Sequence of chain 1.I:
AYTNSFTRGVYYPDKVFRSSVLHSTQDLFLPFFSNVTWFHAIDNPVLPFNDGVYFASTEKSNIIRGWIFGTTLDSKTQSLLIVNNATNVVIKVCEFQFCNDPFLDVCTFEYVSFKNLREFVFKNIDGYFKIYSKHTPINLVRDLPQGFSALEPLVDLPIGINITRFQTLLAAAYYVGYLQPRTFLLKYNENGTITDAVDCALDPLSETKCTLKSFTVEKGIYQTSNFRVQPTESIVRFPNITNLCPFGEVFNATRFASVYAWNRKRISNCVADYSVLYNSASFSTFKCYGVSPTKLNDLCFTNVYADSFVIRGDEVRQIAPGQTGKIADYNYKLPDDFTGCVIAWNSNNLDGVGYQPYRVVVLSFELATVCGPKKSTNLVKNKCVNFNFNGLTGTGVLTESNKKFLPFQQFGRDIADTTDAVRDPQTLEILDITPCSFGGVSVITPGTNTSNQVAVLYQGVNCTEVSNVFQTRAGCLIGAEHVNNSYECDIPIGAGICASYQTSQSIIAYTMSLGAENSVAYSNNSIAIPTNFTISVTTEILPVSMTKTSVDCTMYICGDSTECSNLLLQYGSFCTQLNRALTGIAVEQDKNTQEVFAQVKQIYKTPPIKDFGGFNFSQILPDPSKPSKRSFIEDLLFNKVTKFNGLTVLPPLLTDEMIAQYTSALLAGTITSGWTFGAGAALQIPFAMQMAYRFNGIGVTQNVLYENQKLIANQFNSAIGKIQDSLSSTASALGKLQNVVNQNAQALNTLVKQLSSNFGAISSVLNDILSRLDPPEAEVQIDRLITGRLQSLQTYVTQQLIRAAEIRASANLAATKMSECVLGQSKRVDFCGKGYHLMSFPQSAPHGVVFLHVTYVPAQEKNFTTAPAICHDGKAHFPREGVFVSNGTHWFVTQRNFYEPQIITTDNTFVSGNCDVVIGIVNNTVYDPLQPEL

Sequence of chain 1.G:
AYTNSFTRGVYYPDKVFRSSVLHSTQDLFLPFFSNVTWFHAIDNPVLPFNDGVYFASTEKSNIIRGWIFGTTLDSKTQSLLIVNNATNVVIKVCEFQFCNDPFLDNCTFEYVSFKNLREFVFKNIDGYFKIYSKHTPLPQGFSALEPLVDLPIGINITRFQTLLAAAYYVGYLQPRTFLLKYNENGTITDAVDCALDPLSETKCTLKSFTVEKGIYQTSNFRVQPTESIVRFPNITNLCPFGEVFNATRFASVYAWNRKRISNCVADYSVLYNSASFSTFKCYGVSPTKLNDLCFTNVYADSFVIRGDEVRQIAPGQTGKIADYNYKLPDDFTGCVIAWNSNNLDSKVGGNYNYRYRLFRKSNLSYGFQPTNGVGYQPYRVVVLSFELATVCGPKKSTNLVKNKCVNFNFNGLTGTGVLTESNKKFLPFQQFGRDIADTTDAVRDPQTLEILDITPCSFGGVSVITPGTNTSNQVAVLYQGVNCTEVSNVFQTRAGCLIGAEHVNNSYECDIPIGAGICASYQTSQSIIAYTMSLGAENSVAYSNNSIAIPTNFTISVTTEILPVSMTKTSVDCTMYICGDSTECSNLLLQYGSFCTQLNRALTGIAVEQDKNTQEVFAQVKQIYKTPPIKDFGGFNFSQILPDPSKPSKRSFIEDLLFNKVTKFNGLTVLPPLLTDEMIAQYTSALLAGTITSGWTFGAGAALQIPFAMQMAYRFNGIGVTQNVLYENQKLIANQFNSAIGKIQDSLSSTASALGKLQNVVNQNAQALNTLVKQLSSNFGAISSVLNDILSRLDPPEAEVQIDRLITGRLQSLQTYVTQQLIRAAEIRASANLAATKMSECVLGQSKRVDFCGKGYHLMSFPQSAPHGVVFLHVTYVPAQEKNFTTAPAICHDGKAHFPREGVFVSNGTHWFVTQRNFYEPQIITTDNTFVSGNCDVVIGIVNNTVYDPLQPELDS

The protein below binds the small molecule below.
Small molecule (SMILES): CC(=O)N[C@@H]1[C@@H](O)[C@H](O)[C@@H](CO)O[C@H]1O

Binding-site contacts:
Ligand atom C7 contacts residue ILE1134 of chain 1.I at 4.3 Å (hydrophobic).
Ligand atom C7 contacts residue GLY1135 of chain 1.I at 4.3 Å.
Ligand atom C8 contacts residue GLY1135 of chain 1.I at 3.6 Å.
Ligand atom C4 contacts residue ASN713 of chain 1.I at 4.2 Å.
Ligand atom O7 contacts residue ILE1134 of chain 1.I at 3.4 Å.
Ligand atom C5 contacts residue ASN713 of chain 1.I at 3.7 Å.
Ligand atom C6 contacts residue ASP800 of chain 1.G at 3.5 Å.
Ligand atom C7 contacts residue ASN713 of chain 1.I at 3.3 Å.
Ligand atom O5 contacts residue ASN713 of chain 1.I at 2.4 Å (h-bond).
Ligand atom C5 contacts residue ASP800 of chain 1.G at 3.8 Å.
Ligand atom C8 contacts residue ILE1136 of chain 1.I at 4.3 Å (hydrophobic).
Ligand atom O6 contacts residue ASP800 of chain 1.G at 4.4 Å.
Ligand atom C1 contacts residue ASN713 of chain 1.I at 1.4 Å.
Ligand atom N2 contacts residue ASN713 of chain 1.I at 2.9 Å (h-bond).
Ligand atom O7 contacts residue ASN713 of chain 1.I at 3.3 Å (h-bond).
Ligand atom O7 contacts residue GLY1135 of chain 1.I at 4.2 Å.
Ligand atom C3 contacts residue ASN713 of chain 1.I at 3.8 Å.
Ligand atom C2 contacts residue ASN713 of chain 1.I at 2.5 Å.
Ligand atom C6 contacts residue ILE798 of chain 1.G at 3.5 Å (hydrophobic).
Ligand atom O6 contacts residue ILE798 of chain 1.G at 3.5 Å.
Ligand atom C1 contacts residue ASP800 of chain 1.G at 3.9 Å.
Ligand atom C8 contacts residue ASN713 of chain 1.I at 4.4 Å.
Ligand atom O5 contacts residue ASP800 of chain 1.G at 2.9 Å (salt-bridge).